Sequence of chain 1.H:
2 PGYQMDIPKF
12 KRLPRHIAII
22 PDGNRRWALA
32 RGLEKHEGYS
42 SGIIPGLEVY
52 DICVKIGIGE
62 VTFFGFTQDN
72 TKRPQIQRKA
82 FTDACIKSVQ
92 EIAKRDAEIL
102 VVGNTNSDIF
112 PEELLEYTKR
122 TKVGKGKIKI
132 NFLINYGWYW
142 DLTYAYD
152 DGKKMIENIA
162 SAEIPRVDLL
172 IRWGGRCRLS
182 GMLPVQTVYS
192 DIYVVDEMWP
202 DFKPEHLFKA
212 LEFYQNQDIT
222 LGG

A small-molecule ligand and the protein it binds are described below.
Small molecule (SMILES): CC(C)=CCC/C(C)=C/CC/C(C)=C/COC[C@H](O)CO

Binding-site contacts:
Ligand atom C8 contacts residue FV31 of chain 1.NA at 0.6 Å.
Ligand atom C10 contacts residue FQ01 of chain 1.LA at 0.8 Å.
Ligand atom C15 contacts residue FQ01 of chain 1.LA at 0.8 Å.
Ligand atom C17 contacts residue FQ01 of chain 1.LA at 0.4 Å.
Ligand atom C18 contacts residue FQ01 of chain 1.LA at 0.3 Å.
Ligand atom O6 contacts residue FQ01 of chain 1.LA at 1.8 Å.
Ligand atom C8 contacts residue FQ01 of chain 1.LA at 0.3 Å.
Ligand atom C14 contacts residue FV31 of chain 1.NA at 0.3 Å.
Ligand atom C19 contacts residue FQ01 of chain 1.LA at 0.6 Å.
Ligand atom C20 contacts residue FQ01 of chain 1.LA at 0.5 Å.
Ligand atom C13 contacts residue FQ01 of chain 1.LA at 0.3 Å.
Ligand atom C6 contacts residue FQ01 of chain 1.LA at 0.9 Å.
Ligand atom C3 contacts residue FV31 of chain 1.NA at 1.1 Å.
Ligand atom O1 contacts residue FQ01 of chain 1.LA at 1.5 Å.
Ligand atom C6 contacts residue FV31 of chain 1.NA at 1.1 Å.
Ligand atom C13 contacts residue FV31 of chain 1.NA at 0.3 Å.
Ligand atom C16 contacts residue FQ01 of chain 1.LA at 0.8 Å.
Ligand atom O6 contacts residue FV31 of chain 1.NA at 1.3 Å.
Ligand atom C9 contacts residue FQ01 of chain 1.LA at 0.5 Å.
Ligand atom C11 contacts residue FV31 of chain 1.NA at 0.3 Å.
Ligand atom C20 contacts residue FV31 of chain 1.NA at 0.1 Å.
Ligand atom C16 contacts residue FV31 of chain 1.NA at 0.3 Å.
Ligand atom C2 contacts residue FQ01 of chain 1.LA at 0.7 Å.
Ligand atom C12 contacts residue FV31 of chain 1.NA at 0.3 Å.
Ligand atom O5 contacts residue FQ01 of chain 1.LA at 1.2 Å.
Ligand atom C3 contacts residue FQ01 of chain 1.LA at 1.1 Å.
Ligand atom C17 contacts residue FV31 of chain 1.NA at 0.1 Å.
Ligand atom O5 contacts residue FV31 of chain 1.NA at 0.4 Å (h-bond).
Ligand atom C19 contacts residue FV31 of chain 1.NA at 0.2 Å.
Ligand atom C7 contacts residue FV31 of chain 1.NA at 0.5 Å.
Ligand atom C11 contacts residue FQ01 of chain 1.LA at 0.8 Å.
Ligand atom C9 contacts residue FV31 of chain 1.NA at 1.1 Å.
Ligand atom C1 contacts residue FQ01 of chain 1.LA at 0.6 Å.
Ligand atom C14 contacts residue FQ01 of chain 1.LA at 0.8 Å.
Ligand atom C15 contacts residue FV31 of chain 1.NA at 0.4 Å.
Ligand atom C7 contacts residue FQ01 of chain 1.LA at 0.4 Å.
Ligand atom C2 contacts residue FV31 of chain 1.NA at 0.9 Å.
Ligand atom C1 contacts residue FV31 of chain 1.NA at 1.5 Å.
Ligand atom C12 contacts residue FQ01 of chain 1.LA at 0.2 Å.
Ligand atom C18 contacts residue FV31 of chain 1.NA at 0.1 Å.